Sequence of chain 1.C:
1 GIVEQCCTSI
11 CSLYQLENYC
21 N

This protein binds this small molecule.
Small molecule (SMILES): CC(=O)Nc1ccc(O)cc1

Binding-site contacts:
Ligand atom O contacts residue ALA14 of chain 1.D at 4.3 Å.
Ligand atom C6 contacts residue CYS11 of chain 1.C at 4.3 Å (hydrophobic).
Ligand atom C4 contacts residue CYS11 of chain 1.C at 3.9 Å (hydrophobic).
Ligand atom C4 contacts residue ILE10 of chain 1.C at 4.2 Å (hydrophobic).
Ligand atom N contacts residue HIS10 of chain 1.D at 3.5 Å (h-bond).
Ligand atom C6 contacts residue LEU16 of chain 1.C at 4.2 Å (hydrophobic).
Ligand atom C3 contacts residue LEU11 of chain 1.D at 3.4 Å (hydrophobic).
Ligand atom C1 contacts residue HIS10 of chain 1.D at 4.3 Å.
Ligand atom C1 contacts residue LEU11 of chain 1.D at 4.2 Å (hydrophobic).
Ligand atom N contacts residue ALA14 of chain 1.D at 3.7 Å.
Ligand atom C contacts residue HIS10 of chain 1.D at 4.3 Å.
Ligand atom C5 contacts residue CYS11 of chain 1.C at 3.4 Å (hydrophobic).
Ligand atom C2 contacts residue LEU11 of chain 1.D at 3.6 Å (hydrophobic).
Ligand atom C contacts residue ALA14 of chain 1.D at 4.1 Å (hydrophobic).
Ligand atom O4 contacts residue ILE10 of chain 1.C at 3.2 Å.
Ligand atom O contacts residue HIS10 of chain 1.D at 4.1 Å.
Ligand atom O4 contacts residue SER9 of chain 1.C at 3.6 Å.
Ligand atom C5 contacts residue LEU16 of chain 1.C at 4.3 Å (hydrophobic).
Ligand atom C6 contacts residue ALA14 of chain 1.D at 4.2 Å (hydrophobic).
Ligand atom O4 contacts residue LEU11 of chain 1.D at 4.3 Å.
Ligand atom O4 contacts residue CYS11 of chain 1.C at 3.0 Å (h-bond).
Ligand atom C4 contacts residue CYS6 of chain 1.C at 3.4 Å (hydrophobic).
Ligand atom C3 contacts residue CYS6 of chain 1.C at 3.4 Å (hydrophobic).
Ligand atom C2 contacts residue HIS10 of chain 1.D at 4.2 Å.
Ligand atom C1 contacts residue ALA14 of chain 1.D at 4.2 Å (hydrophobic).
Ligand atom C4 contacts residue LEU11 of chain 1.D at 3.8 Å (hydrophobic).
Ligand atom O4 contacts residue CYS6 of chain 1.C at 2.5 Å (h-bond).
Ligand atom C5 contacts residue LEU11 of chain 1.D at 4.3 Å (hydrophobic).

Sequence of chain 1.D:
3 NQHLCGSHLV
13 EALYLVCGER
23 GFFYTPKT